A protein and the small-molecule ligand that binds it are described below.
Small molecule (SMILES): O=C(O)CF

Binding-site contacts:
Ligand atom C contacts residue ASP112 of chain 1.A at 3.1 Å.
Ligand atom CH3 contacts residue ARG116 of chain 1.A at 4.3 Å.
Ligand atom F contacts residue TYR221 of chain 1.A at 3.2 Å.
Ligand atom C contacts residue TRP158 of chain 1.A at 3.9 Å (hydrophobic).
Ligand atom C contacts residue ILE137 of chain 1.A at 4.4 Å (hydrophobic).
Ligand atom CH3 contacts residue HIS282 of chain 1.A at 4.4 Å.
Ligand atom O contacts residue TYR221 of chain 1.A at 4.4 Å.
Ligand atom F contacts residue ARG113 of chain 1.A at 4.3 Å.
Ligand atom C contacts residue ARG113 of chain 1.A at 4.3 Å.
Ligand atom OXT contacts residue TYR143 of chain 1.A at 3.9 Å.
Ligand atom OXT contacts residue HIS282 of chain 1.A at 3.9 Å.
Ligand atom C contacts residue TYR143 of chain 1.A at 4.3 Å (hydrophobic).
Ligand atom OXT contacts residue ILE137 of chain 1.A at 3.4 Å.
Ligand atom CH3 contacts residue HIS157 of chain 1.A at 4.1 Å.
Ligand atom CH3 contacts residue TYR221 of chain 1.A at 4.4 Å (hydrophobic).
Ligand atom CH3 contacts residue TRP158 of chain 1.A at 3.5 Å (hydrophobic).
Ligand atom CH3 contacts residue TYR143 of chain 1.A at 4.2 Å (hydrophobic).
Ligand atom O contacts residue TRP158 of chain 1.A at 3.7 Å.
Ligand atom F contacts residue TRP158 of chain 1.A at 2.6 Å.
Ligand atom C contacts residue ARG116 of chain 1.A at 3.2 Å.
Ligand atom OXT contacts residue ARG116 of chain 1.A at 2.8 Å (salt-bridge).
Ligand atom F contacts residue HIS157 of chain 1.A at 2.9 Å.
Ligand atom O contacts residue ASP112 of chain 1.A at 3.3 Å (salt-bridge).
Ligand atom O contacts residue ARG113 of chain 1.A at 3.2 Å (salt-bridge).
Ligand atom F contacts residue ILE255 of chain 1.A at 4.4 Å.
Ligand atom OXT contacts residue ASP136 of chain 1.A at 3.9 Å.
Ligand atom O contacts residue ARG116 of chain 1.A at 2.8 Å (salt-bridge).
Ligand atom CH3 contacts residue ILE255 of chain 1.A at 3.7 Å (hydrophobic).
Ligand atom CH3 contacts residue ASP112 of chain 1.A at 3.4 Å.
Ligand atom C contacts residue HIS282 of chain 1.A at 4.5 Å.
Ligand atom OXT contacts residue ASP112 of chain 1.A at 3.3 Å (salt-bridge).
Ligand atom F contacts residue ASP112 of chain 1.A at 3.9 Å.

Sequence of chain 1.A:
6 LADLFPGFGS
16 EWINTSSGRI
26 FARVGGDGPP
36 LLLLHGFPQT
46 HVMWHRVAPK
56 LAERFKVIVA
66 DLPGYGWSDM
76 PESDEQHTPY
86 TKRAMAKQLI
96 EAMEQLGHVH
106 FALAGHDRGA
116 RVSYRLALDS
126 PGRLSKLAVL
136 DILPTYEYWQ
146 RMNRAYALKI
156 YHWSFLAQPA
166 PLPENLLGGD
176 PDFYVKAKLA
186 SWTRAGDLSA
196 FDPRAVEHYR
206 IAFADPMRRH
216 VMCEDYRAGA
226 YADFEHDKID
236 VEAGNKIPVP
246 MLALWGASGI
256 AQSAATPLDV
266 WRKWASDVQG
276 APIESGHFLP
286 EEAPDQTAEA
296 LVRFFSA